The small molecule below binds the protein below.
Small molecule (SMILES): CC(=O)O[C@H]1C(=O)[C@@]2(C)[C@H]([C@H](OC(=O)c3ccccc3)[C@]3(O)C[C@H](OC(=O)[C@H](O)[C@@H](NC(=O)c4ccccc4)c4ccccc4)C(C)=C1C3(C)C)[C@]1(OC(C)=O)CO[C@@H]1C[C@@H]2O

Binding-site contacts:
Ligand atom C28 contacts residue ARG359 of chain 1.D at 3.4 Å.
Ligand atom C07 contacts residue HIS227 of chain 1.D at 3.6 Å.
Ligand atom C40 contacts residue ALA231 of chain 1.D at 3.6 Å (hydrophobic).
Ligand atom C39 contacts residue ALA231 of chain 1.D at 3.5 Å (hydrophobic).
Ligand atom C33 contacts residue ASP26 of chain 1.D at 3.4 Å.
Ligand atom C08 contacts residue ASP224 of chain 1.D at 3.7 Å.
Ligand atom C32 contacts residue VAL23 of chain 1.D at 3.7 Å (hydrophobic).
Ligand atom C06 contacts residue LEU228 of chain 1.D at 3.9 Å (hydrophobic).
Ligand atom C42 contacts residue VAL23 of chain 1.D at 3.7 Å (hydrophobic).
Ligand atom C39 contacts residue SER234 of chain 1.D at 3.8 Å.
Ligand atom C16 contacts residue THR274 of chain 1.D at 3.1 Å.
Ligand atom O07 contacts residue LEU361 of chain 1.D at 3.7 Å.
Ligand atom C08 contacts residue HIS227 of chain 1.D at 3.3 Å.
Ligand atom C19 contacts residue THR274 of chain 1.D at 3.9 Å.
Ligand atom C16 contacts residue PRO272 of chain 1.D at 3.8 Å (hydrophobic).
Ligand atom C30 contacts residue HIS227 of chain 1.D at 3.5 Å.
Ligand atom O06 contacts residue PRO272 of chain 1.D at 3.3 Å (h-bond).
Ligand atom C27 contacts residue ARG359 of chain 1.D at 3.6 Å.
Ligand atom C15 contacts residue THR274 of chain 1.D at 3.7 Å.
Ligand atom C09 contacts residue HIS227 of chain 1.D at 3.7 Å.
Ligand atom O05 contacts residue LEU361 of chain 1.D at 3.5 Å.
Ligand atom C17 contacts residue LEU361 of chain 1.D at 3.8 Å (hydrophobic).
Ligand atom C07 contacts residue LEU228 of chain 1.D at 3.6 Å (hydrophobic).
Ligand atom C15 contacts residue PRO272 of chain 1.D at 3.2 Å (hydrophobic).
Ligand atom C07 contacts residue ASP224 of chain 1.D at 3.3 Å.
Ligand atom C41 contacts residue SER234 of chain 1.D at 3.2 Å.
Ligand atom C14 contacts residue THR274 of chain 1.D at 3.5 Å.
Ligand atom C40 contacts residue SER234 of chain 1.D at 2.9 Å.
Ligand atom O14 contacts residue HIS227 of chain 1.D at 2.6 Å (h-bond).
Ligand atom C41 contacts residue VAL23 of chain 1.D at 3.7 Å (hydrophobic).
Ligand atom C44 contacts residue LEU361 of chain 1.D at 3.9 Å (hydrophobic).
Ligand atom C36 contacts residue HIS227 of chain 1.D at 3.3 Å.
Ligand atom C31 contacts residue HIS227 of chain 1.D at 3.7 Å.
Ligand atom C13 contacts residue PHE270 of chain 1.D at 3.7 Å (hydrophobic).
Ligand atom O12 contacts residue ARG359 of chain 1.D at 3.5 Å (salt-bridge).
Ligand atom C42 contacts residue ARG359 of chain 1.D at 3.8 Å.
Ligand atom O08 contacts residue GLN279 of chain 1.D at 3.4 Å (h-bond).
Ligand atom O06 contacts residue THR274 of chain 1.D at 3.0 Å (h-bond).
Ligand atom C32 contacts residue ASP26 of chain 1.D at 3.6 Å.
Ligand atom O13 contacts residue ARG359 of chain 1.D at 3.1 Å (salt-bridge).

Sequence of chain 1.D:
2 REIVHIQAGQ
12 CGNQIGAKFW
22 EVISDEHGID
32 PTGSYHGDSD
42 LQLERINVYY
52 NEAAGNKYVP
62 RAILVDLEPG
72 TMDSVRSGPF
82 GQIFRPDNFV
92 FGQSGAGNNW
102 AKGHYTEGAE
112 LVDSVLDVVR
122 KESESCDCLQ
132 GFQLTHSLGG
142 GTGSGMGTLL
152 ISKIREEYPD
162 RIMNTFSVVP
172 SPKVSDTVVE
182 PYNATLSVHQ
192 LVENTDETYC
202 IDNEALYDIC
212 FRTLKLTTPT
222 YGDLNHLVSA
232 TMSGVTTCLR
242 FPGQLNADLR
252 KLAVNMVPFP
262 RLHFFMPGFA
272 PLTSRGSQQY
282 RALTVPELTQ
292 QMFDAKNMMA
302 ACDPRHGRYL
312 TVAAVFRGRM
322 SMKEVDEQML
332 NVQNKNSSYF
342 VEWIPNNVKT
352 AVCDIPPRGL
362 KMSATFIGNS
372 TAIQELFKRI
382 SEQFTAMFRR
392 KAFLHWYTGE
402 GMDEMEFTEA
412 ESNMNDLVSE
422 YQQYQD